Sequence of chain 1.L:
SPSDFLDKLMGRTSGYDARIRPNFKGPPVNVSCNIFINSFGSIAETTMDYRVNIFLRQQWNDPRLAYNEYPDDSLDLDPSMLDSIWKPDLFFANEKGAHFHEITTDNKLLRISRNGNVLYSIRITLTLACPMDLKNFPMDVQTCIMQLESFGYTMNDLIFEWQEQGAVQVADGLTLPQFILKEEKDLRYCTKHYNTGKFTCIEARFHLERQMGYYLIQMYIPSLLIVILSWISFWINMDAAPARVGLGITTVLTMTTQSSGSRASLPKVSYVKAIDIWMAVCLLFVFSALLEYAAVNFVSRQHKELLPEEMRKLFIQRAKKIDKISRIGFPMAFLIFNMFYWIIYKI

Binding-site contacts:
Ligand atom C4 contacts residue ALA331 of chain 1.L at 3.8 Å (hydrophobic).

A protein and the small-molecule ligand that binds it are described below.
Small molecule (SMILES): CCCCC